Binding-site contacts:
Ligand atom C2 contacts residue GH31 of chain 1.E at 3.1 Å.
Ligand atom O2B contacts residue GLY111 of chain 1.A at 3.5 Å.
Ligand atom PG contacts residue SER297 of chain 1.A at 3.4 Å.
Ligand atom O2B contacts residue SER112 of chain 1.A at 2.9 Å (h-bond).
Ligand atom O2A contacts residue MG1 of chain 1.C at 3.1 Å.
Ligand atom C6 contacts residue GH31 of chain 1.E at 3.5 Å.
Ligand atom PB contacts residue MG1 of chain 1.B at 3.1 Å.
Ligand atom N3 contacts residue GH31 of chain 1.E at 3.1 Å (h-bond).
Ligand atom O3A contacts residue SER297 of chain 1.A at 3.4 Å.
Ligand atom PG contacts residue MG1 of chain 1.B at 3.3 Å.
Ligand atom O3G contacts residue LYS283 of chain 1.A at 3.1 Å (salt-bridge).
Ligand atom N1 contacts residue GH31 of chain 1.E at 3.3 Å (h-bond).
Ligand atom C4 contacts residue GH31 of chain 1.E at 3.3 Å.
Ligand atom O2G contacts residue MG1 of chain 1.B at 2.0 Å.
Ligand atom N7 contacts residue GH31 of chain 1.E at 3.4 Å (h-bond).
Ligand atom O3G contacts residue SER112 of chain 1.A at 2.7 Å (h-bond).
Ligand atom N2 contacts residue ASP344 of chain 1.A at 2.7 Å (salt-bridge).
Ligand atom O2A contacts residue MG1 of chain 1.B at 2.0 Å.
Ligand atom O2G contacts residue ASP129 of chain 1.A at 2.9 Å (salt-bridge).
Ligand atom O2B contacts residue MG1 of chain 1.B at 2.0 Å.
Ligand atom C5 contacts residue GH31 of chain 1.E at 3.5 Å.
Ligand atom O1B contacts residue TYR115 of chain 1.A at 2.5 Å (h-bond).
Ligand atom O1G contacts residue ARG286 of chain 1.A at 3.4 Å (salt-bridge).
Ligand atom N9 contacts residue GH31 of chain 1.E at 3.5 Å.
Ligand atom C5' contacts residue ASP131 of chain 1.A at 3.3 Å.
Ligand atom O1G contacts residue SER297 of chain 1.A at 2.5 Å (h-bond).
Ligand atom PA contacts residue MG1 of chain 1.B at 3.3 Å.
Ligand atom O3B contacts residue SER297 of chain 1.A at 3.1 Å (h-bond).
Ligand atom PG contacts residue SER112 of chain 1.A at 3.5 Å.
Ligand atom O3B contacts residue LYS283 of chain 1.A at 3.1 Å (salt-bridge).
Ligand atom O2B contacts residue ASP131 of chain 1.A at 3.0 Å (salt-bridge).
Ligand atom O3B contacts residue SER112 of chain 1.A at 3.5 Å.
Ligand atom C8 contacts residue GH31 of chain 1.E at 3.5 Å.
Ligand atom O4' contacts residue GLN110 of chain 1.A at 3.2 Å (h-bond).
Ligand atom O2' contacts residue VAL260 of chain 1.A at 3.5 Å.
Ligand atom O1B contacts residue SER112 of chain 1.A at 3.2 Å (h-bond).
Ligand atom O4' contacts residue GH31 of chain 1.E at 3.2 Å.
Ligand atom PG contacts residue LYS283 of chain 1.A at 3.5 Å.
Ligand atom O2A contacts residue ASP129 of chain 1.A at 3.1 Å (salt-bridge).
Ligand atom O2A contacts residue ASP131 of chain 1.A at 3.1 Å (salt-bridge).

Sequence of chain 1.A:
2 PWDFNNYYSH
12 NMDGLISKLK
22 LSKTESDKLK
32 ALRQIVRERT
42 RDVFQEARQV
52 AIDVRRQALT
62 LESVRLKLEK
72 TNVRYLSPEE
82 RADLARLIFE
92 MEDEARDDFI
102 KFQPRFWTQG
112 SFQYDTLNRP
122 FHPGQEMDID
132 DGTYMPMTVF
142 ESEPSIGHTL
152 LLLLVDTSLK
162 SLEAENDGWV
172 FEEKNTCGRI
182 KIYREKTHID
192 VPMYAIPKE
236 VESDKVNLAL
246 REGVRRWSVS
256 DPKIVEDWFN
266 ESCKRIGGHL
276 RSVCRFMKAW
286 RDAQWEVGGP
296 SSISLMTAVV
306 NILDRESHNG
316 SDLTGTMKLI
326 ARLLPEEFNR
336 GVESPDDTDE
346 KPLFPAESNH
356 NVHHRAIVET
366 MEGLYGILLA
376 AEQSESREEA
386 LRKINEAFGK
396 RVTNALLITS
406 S

A protein and the small-molecule ligand that binds it are described below.
Small molecule (SMILES): Nc1nc2c(ncn2[C@@H]2O[C@H](CO[P](=O)(O)O[P](=O)(O)OP(=O)(O)O)C[C@H]2O)c(=O)[nH]1